Sequence of chain 1.C:
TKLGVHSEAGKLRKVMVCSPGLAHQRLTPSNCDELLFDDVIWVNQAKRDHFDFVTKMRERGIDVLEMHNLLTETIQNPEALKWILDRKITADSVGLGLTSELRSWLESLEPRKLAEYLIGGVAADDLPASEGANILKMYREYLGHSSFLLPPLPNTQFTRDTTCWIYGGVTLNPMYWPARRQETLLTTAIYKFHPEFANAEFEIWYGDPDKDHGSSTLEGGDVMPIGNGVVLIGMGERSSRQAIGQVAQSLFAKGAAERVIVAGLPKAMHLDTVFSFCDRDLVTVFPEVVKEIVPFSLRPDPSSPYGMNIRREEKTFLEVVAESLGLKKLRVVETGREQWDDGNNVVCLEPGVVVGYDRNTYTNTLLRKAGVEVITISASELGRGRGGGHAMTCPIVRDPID

This small molecule binds to this protein.
Small molecule (SMILES): NC(=[NH2+])NCCC[C@H](N)C(=O)O

Binding-site contacts:
Ligand atom NH2 contacts residue GLY226 of chain 1.C at 3.4 Å.
Ligand atom NH1 contacts residue ASP280 of chain 1.C at 3.0 Å (salt-bridge).
Ligand atom CA contacts residue ASN160 of chain 1.C at 3.0 Å.
Ligand atom NH2 contacts residue ALA406 of chain 1.C at 3.7 Å.
Ligand atom CB contacts residue PHE163 of chain 1.C at 3.6 Å (hydrophobic).
Ligand atom NH1 contacts residue THR281 of chain 1.C at 3.5 Å (h-bond).
Ligand atom O contacts residue LEU41 of chain 1.C at 3.9 Å.
Ligand atom CD contacts residue ALA406 of chain 1.C at 3.8 Å (hydrophobic).
Ligand atom OXT contacts residue LEU41 of chain 1.C at 3.4 Å.
Ligand atom NH2 contacts residue ASP166 of chain 1.C at 2.8 Å (salt-bridge).
Ligand atom CD contacts residue ASP166 of chain 1.C at 3.5 Å.
Ligand atom C contacts residue LEU41 of chain 1.C at 3.7 Å (hydrophobic).
Ligand atom NE contacts residue HIS278 of chain 1.C at 3.6 Å.
Ligand atom NH1 contacts residue ALA406 of chain 1.C at 3.5 Å.
Ligand atom OXT contacts residue ARG243 of chain 1.C at 3.6 Å (salt-bridge).
Ligand atom CB contacts residue ARG401 of chain 1.C at 3.6 Å.
Ligand atom O contacts residue ARG243 of chain 1.C at 2.6 Å (salt-bridge).
Ligand atom CZ contacts residue ASP166 of chain 1.C at 3.5 Å.
Ligand atom NE contacts residue ALA406 of chain 1.C at 3.4 Å.
Ligand atom C contacts residue ASN160 of chain 1.C at 3.8 Å.
Ligand atom N contacts residue LEU41 of chain 1.C at 2.8 Å (h-bond).
Ligand atom CG contacts residue ASP166 of chain 1.C at 3.2 Å.
Ligand atom CG contacts residue PHE163 of chain 1.C at 3.6 Å (hydrophobic).
Ligand atom N contacts residue ASN160 of chain 1.C at 2.9 Å (h-bond).
Ligand atom O contacts residue ARG185 of chain 1.C at 2.9 Å (salt-bridge).
Ligand atom C contacts residue ARG243 of chain 1.C at 3.4 Å.
Ligand atom CA contacts residue PHE163 of chain 1.C at 3.7 Å (hydrophobic).
Ligand atom N contacts residue GLY400 of chain 1.C at 2.9 Å (h-bond).
Ligand atom NE contacts residue ASP166 of chain 1.C at 2.7 Å (salt-bridge).
Ligand atom C contacts residue ARG185 of chain 1.C at 3.8 Å.
Ligand atom CA contacts residue GLY400 of chain 1.C at 3.5 Å.
Ligand atom CZ contacts residue ASP280 of chain 1.C at 3.5 Å.
Ligand atom CB contacts residue GLY400 of chain 1.C at 3.2 Å.
Ligand atom CZ contacts residue HIS278 of chain 1.C at 3.7 Å.
Ligand atom NH1 contacts residue ASN360 of chain 1.C at 3.6 Å.
Ligand atom NH2 contacts residue ASP280 of chain 1.C at 2.8 Å (salt-bridge).
Ligand atom CD contacts residue ARG401 of chain 1.C at 3.7 Å.
Ligand atom CG contacts residue ARG185 of chain 1.C at 3.5 Å.
Ligand atom CZ contacts residue ALA406 of chain 1.C at 3.3 Å (hydrophobic).
Ligand atom NH2 contacts residue ARG165 of chain 1.C at 3.5 Å.